Sequence of chain 1.A:
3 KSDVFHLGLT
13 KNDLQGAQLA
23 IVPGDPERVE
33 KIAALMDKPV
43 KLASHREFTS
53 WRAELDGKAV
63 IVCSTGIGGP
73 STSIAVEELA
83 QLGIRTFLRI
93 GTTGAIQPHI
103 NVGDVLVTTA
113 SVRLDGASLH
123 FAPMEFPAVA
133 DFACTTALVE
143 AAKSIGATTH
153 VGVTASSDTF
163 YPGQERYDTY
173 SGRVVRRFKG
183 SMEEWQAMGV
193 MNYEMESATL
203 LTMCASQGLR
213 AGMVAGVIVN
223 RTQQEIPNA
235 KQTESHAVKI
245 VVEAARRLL

This protein binds this small molecule.
Small molecule (SMILES): O=c1[nH]cc(F)c(=O)[nH]1

Binding-site contacts:
Ligand atom O2 contacts residue GLN166 of chain 1.A at 2.7 Å (h-bond).
Ligand atom O4 contacts residue ARG168 of chain 1.A at 2.9 Å (salt-bridge).
Ligand atom O2 contacts residue GOL1 of chain 1.K at 3.6 Å.
Ligand atom O2 contacts residue PHE162 of chain 1.A at 4.0 Å.
Ligand atom C4 contacts residue PHE162 of chain 1.A at 3.8 Å (hydrophobic).
Ligand atom C4 contacts residue GLN166 of chain 1.A at 3.5 Å.
Ligand atom N1 contacts residue THR94 of chain 1.A at 3.8 Å.
Ligand atom C4 contacts residue ARG168 of chain 1.A at 3.8 Å.
Ligand atom F5 contacts residue THR95 of chain 1.A at 3.5 Å.
Ligand atom N3 contacts residue ARG168 of chain 1.A at 4.0 Å.
Ligand atom C6 contacts residue GLY96 of chain 1.A at 3.9 Å.
Ligand atom O4 contacts residue VAL221 of chain 1.A at 3.9 Å.
Ligand atom F5 contacts residue GLY96 of chain 1.A at 3.5 Å.
Ligand atom C2 contacts residue GLN166 of chain 1.A at 3.5 Å.
Ligand atom C5 contacts residue GLY96 of chain 1.A at 3.3 Å.
Ligand atom C6 contacts residue THR95 of chain 1.A at 3.6 Å.
Ligand atom C2 contacts residue TYR195 of chain 1.A at 3.8 Å (hydrophobic).
Ligand atom C6 contacts residue GOL1 of chain 1.K at 4.1 Å.
Ligand atom C2 contacts residue GOL1 of chain 1.K at 4.1 Å.
Ligand atom F5 contacts residue VAL221 of chain 1.A at 3.5 Å.
Ligand atom C4 contacts residue GLY96 of chain 1.A at 3.5 Å.
Ligand atom F5 contacts residue PRO229 of chain 1.A at 3.9 Å.
Ligand atom C6 contacts residue THR94 of chain 1.A at 3.8 Å.
Ligand atom C2 contacts residue GLU196 of chain 1.A at 4.0 Å.
Ligand atom N3 contacts residue TYR195 of chain 1.A at 3.8 Å.
Ligand atom N3 contacts residue GLN166 of chain 1.A at 2.6 Å (h-bond).
Ligand atom C2 contacts residue PHE162 of chain 1.A at 3.8 Å (hydrophobic).
Ligand atom O2 contacts residue MET197 of chain 1.A at 3.5 Å.
Ligand atom N1 contacts residue THR95 of chain 1.A at 4.1 Å.
Ligand atom C5 contacts residue PHE162 of chain 1.A at 4.2 Å (hydrophobic).
Ligand atom O4 contacts residue GLN166 of chain 1.A at 3.5 Å (h-bond).
Ligand atom F5 contacts residue ILE220 of chain 1.A at 3.2 Å.
Ligand atom O2 contacts residue GLU196 of chain 1.A at 3.4 Å.
Ligand atom C5 contacts residue THR95 of chain 1.A at 3.5 Å.
Ligand atom N3 contacts residue GLY96 of chain 1.A at 4.1 Å.
Ligand atom N1 contacts residue PHE162 of chain 1.A at 4.1 Å.
Ligand atom N3 contacts residue PHE162 of chain 1.A at 3.6 Å.
Ligand atom O4 contacts residue GLY96 of chain 1.A at 3.5 Å.
Ligand atom O2 contacts residue TYR195 of chain 1.A at 3.9 Å.
Ligand atom N1 contacts residue GOL1 of chain 1.K at 3.2 Å.